This small molecule binds to this protein.
Small molecule (SMILES): CN1[C@@H]2CC[C@H]1CC(OC(c1ccccc1)c1ccccc1)C2

Sequence of chain 2.B:
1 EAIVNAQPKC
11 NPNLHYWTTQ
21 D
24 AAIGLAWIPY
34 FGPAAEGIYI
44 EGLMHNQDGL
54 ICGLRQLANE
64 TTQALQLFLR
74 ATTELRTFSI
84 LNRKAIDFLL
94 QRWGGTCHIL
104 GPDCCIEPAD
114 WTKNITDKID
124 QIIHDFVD

Binding-site contacts:
Ligand atom C18 contacts residue TYR16 of chain 2.B at 3.6 Å (hydrophobic).
Ligand atom C22 contacts residue ARG37 of chain 2.A at 3.0 Å.
Ligand atom C25 contacts residue ALA74 of chain 2.A at 3.9 Å (hydrophobic).
Ligand atom C25 contacts residue GLN20 of chain 2.B at 4.5 Å.
Ligand atom C10 contacts residue GLN20 of chain 2.B at 4.1 Å.
Ligand atom C22 contacts residue THR18 of chain 2.B at 4.4 Å.
Ligand atom C25 contacts residue THR18 of chain 2.B at 4.1 Å.
Ligand atom C5 contacts residue TYR16 of chain 2.B at 4.5 Å (hydrophobic).
Ligand atom C24 contacts residue TYR16 of chain 2.B at 4.5 Å (hydrophobic).
Ligand atom N1 contacts residue ILE43 of chain 2.B at 4.1 Å.
Ligand atom C24 contacts residue ALA74 of chain 2.A at 3.7 Å (hydrophobic).
Ligand atom C2 contacts residue ILE43 of chain 2.B at 3.9 Å (hydrophobic).
Ligand atom C4 contacts residue ARG37 of chain 2.A at 4.3 Å.
Ligand atom C22 contacts residue GLN20 of chain 2.B at 3.7 Å.
Ligand atom C18 contacts residue CXQ1 of chain 2.U at 3.5 Å.
Ligand atom C26 contacts residue CXQ1 of chain 2.U at 4.3 Å.
Ligand atom C1 contacts residue TYR16 of chain 2.B at 3.6 Å (hydrophobic).
Ligand atom C7 contacts residue ILE43 of chain 2.B at 3.5 Å (hydrophobic).
Ligand atom O1 contacts residue TYR16 of chain 2.B at 4.4 Å.
Ligand atom C10 contacts residue ARG37 of chain 2.A at 3.3 Å.
Ligand atom C25 contacts residue ARG37 of chain 2.A at 3.8 Å.
Ligand atom C8 contacts residue TYR16 of chain 2.B at 3.1 Å (hydrophobic).
Ligand atom C24 contacts residue CXQ1 of chain 2.U at 3.3 Å.
Ligand atom C6 contacts residue ILE43 of chain 2.B at 4.1 Å (hydrophobic).
Ligand atom C3 contacts residue TYR16 of chain 2.B at 4.3 Å (hydrophobic).
Ligand atom C7 contacts residue GLN20 of chain 2.B at 4.1 Å.
Ligand atom C25 contacts residue CXQ1 of chain 2.U at 4.3 Å.
Ligand atom C9 contacts residue CXQ1 of chain 2.U at 3.8 Å.
Ligand atom C4 contacts residue TYR16 of chain 2.B at 4.3 Å (hydrophobic).
Ligand atom C21 contacts residue LEU159 of chain 2.A at 4.5 Å (hydrophobic).
Ligand atom C6 contacts residue TYR16 of chain 2.B at 4.1 Å (hydrophobic).
Ligand atom C21 contacts residue CXQ1 of chain 2.U at 3.3 Å.

Sequence of chain 2.A:
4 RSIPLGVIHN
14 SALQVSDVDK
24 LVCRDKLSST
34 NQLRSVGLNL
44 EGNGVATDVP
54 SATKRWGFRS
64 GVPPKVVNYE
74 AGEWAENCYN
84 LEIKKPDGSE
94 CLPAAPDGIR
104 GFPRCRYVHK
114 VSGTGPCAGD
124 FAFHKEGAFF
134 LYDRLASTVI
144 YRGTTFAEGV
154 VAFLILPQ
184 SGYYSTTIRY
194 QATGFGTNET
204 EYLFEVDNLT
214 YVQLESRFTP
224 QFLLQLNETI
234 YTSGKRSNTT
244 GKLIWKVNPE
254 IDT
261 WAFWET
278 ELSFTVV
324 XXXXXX